Binding-site contacts:
Ligand atom C6 contacts residue GLU203 of chain 1.A at 3.5 Å.
Ligand atom C5 contacts residue ASN245 of chain 1.A at 3.8 Å.
Ligand atom C7 contacts residue VAL219 of chain 1.A at 4.0 Å (hydrophobic).
Ligand atom C3 contacts residue VAL262 of chain 1.A at 4.0 Å (hydrophobic).
Ligand atom C2 contacts residue LEU118 of chain 1.A at 3.7 Å (hydrophobic).
Ligand atom N contacts residue SER247 of chain 1.A at 4.0 Å.
Ligand atom O1 contacts residue MET221 of chain 1.A at 3.5 Å.
Ligand atom O1 contacts residue VAL219 of chain 1.A at 4.0 Å.
Ligand atom C7 contacts residue TYR202 of chain 1.A at 4.0 Å (hydrophobic).
Ligand atom C5 contacts residue TYR202 of chain 1.A at 3.9 Å (hydrophobic).
Ligand atom O1 contacts residue GLY220 of chain 1.A at 3.4 Å.
Ligand atom C contacts residue LEU118 of chain 1.A at 3.2 Å (hydrophobic).
Ligand atom C4 contacts residue GLY120 of chain 1.A at 3.8 Å.
Ligand atom C6 contacts residue GLY120 of chain 1.A at 3.8 Å.
Ligand atom C5 contacts residue ALA119 of chain 1.A at 3.8 Å (hydrophobic).
Ligand atom N contacts residue TYR202 of chain 1.A at 4.2 Å.
Ligand atom C5 contacts residue GLY120 of chain 1.A at 3.4 Å.
Ligand atom C5 contacts residue GLU203 of chain 1.A at 4.0 Å.
Ligand atom C4 contacts residue ALA119 of chain 1.A at 3.7 Å (hydrophobic).
Ligand atom O contacts residue MET221 of chain 1.A at 3.7 Å.
Ligand atom N contacts residue GLU203 of chain 1.A at 3.0 Å (salt-bridge).
Ligand atom C3 contacts residue ALA119 of chain 1.A at 3.9 Å (hydrophobic).
Ligand atom C2 contacts residue TYR202 of chain 1.A at 4.2 Å (hydrophobic).
Ligand atom C6 contacts residue TYR202 of chain 1.A at 3.7 Å (hydrophobic).
Ligand atom C7 contacts residue GLY220 of chain 1.A at 4.2 Å.
Ligand atom C3 contacts residue TYR202 of chain 1.A at 4.2 Å (hydrophobic).
Ligand atom C4 contacts residue VAL262 of chain 1.A at 4.0 Å (hydrophobic).
Ligand atom C3 contacts residue LEU118 of chain 1.A at 3.9 Å (hydrophobic).
Ligand atom C2 contacts residue ALA119 of chain 1.A at 4.1 Å (hydrophobic).
Ligand atom O contacts residue LEU118 of chain 1.A at 3.9 Å.
Ligand atom C1 contacts residue LEU118 of chain 1.A at 3.3 Å (hydrophobic).
Ligand atom N contacts residue ILE257 of chain 1.A at 4.2 Å.
Ligand atom N contacts residue ASN245 of chain 1.A at 2.9 Å (h-bond).
Ligand atom C contacts residue DMS1 of chain 1.D at 3.9 Å.
Ligand atom C4 contacts residue TYR202 of chain 1.A at 4.1 Å (hydrophobic).
Ligand atom C4 contacts residue ALA244 of chain 1.A at 4.0 Å (hydrophobic).
Ligand atom C4 contacts residue ASN245 of chain 1.A at 3.9 Å.
Ligand atom C6 contacts residue VAL219 of chain 1.A at 3.9 Å (hydrophobic).
Ligand atom N contacts residue GLY120 of chain 1.A at 3.3 Å.
Ligand atom N contacts residue ALA119 of chain 1.A at 4.2 Å.

Sequence of chain 1.A:
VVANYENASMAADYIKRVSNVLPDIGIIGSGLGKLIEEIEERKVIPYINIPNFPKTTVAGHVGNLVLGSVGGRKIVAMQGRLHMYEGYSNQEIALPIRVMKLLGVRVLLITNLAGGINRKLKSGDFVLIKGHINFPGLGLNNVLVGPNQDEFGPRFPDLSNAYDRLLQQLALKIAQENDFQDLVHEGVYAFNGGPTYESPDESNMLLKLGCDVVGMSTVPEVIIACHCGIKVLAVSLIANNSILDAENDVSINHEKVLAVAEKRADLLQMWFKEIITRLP

The protein below binds the small molecule below.
Small molecule (SMILES): CC(=O)c1ccc(N)cc1O